Sequence of chain 1.I:
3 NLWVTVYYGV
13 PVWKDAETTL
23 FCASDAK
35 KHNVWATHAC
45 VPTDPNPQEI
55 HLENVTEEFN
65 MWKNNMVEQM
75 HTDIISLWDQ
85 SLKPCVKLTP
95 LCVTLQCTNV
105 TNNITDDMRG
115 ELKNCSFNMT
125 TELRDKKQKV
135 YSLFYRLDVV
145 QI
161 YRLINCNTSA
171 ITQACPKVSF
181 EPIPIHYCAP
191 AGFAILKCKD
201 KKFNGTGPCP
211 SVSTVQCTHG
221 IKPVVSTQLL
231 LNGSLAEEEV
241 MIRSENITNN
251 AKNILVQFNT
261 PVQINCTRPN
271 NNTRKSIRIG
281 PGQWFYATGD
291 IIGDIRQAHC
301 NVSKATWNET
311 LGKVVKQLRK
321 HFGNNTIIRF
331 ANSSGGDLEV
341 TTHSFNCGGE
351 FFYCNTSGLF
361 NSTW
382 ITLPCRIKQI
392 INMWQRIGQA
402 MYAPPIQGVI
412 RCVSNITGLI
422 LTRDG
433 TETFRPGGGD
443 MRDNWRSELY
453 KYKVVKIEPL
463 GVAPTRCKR

Sequence of chain 1.A:
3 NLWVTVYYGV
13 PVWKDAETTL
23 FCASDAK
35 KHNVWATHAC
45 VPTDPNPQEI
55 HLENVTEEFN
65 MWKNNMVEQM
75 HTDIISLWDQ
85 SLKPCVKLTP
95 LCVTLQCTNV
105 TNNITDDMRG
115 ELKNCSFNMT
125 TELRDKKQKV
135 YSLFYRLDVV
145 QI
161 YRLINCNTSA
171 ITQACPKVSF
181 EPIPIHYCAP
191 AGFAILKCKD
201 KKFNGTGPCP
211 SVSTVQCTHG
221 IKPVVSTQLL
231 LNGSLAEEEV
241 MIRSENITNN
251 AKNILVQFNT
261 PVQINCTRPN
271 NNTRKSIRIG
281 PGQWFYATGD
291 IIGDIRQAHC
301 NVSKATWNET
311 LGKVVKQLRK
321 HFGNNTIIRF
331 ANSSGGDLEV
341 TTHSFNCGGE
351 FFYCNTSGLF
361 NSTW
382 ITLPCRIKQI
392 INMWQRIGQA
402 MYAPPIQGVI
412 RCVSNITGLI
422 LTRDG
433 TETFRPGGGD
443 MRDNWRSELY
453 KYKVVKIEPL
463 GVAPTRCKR

A protein and the small-molecule ligand that binds it are described below.
Small molecule (SMILES): CC(=O)N[C@H]1[C@H](O[C@H]2[C@H](O)[C@@H](NC(C)=O)CO[C@@H]2CO)O[C@H](CO)[C@@H](O)[C@@H]1O

Binding-site contacts:
Ligand atom C1 contacts residue ARG162 of chain 1.A at 3.7 Å.
Ligand atom C3 contacts residue ASN167 of chain 1.A at 3.8 Å.
Ligand atom O5 contacts residue ARG162 of chain 1.A at 3.5 Å (salt-bridge).
Ligand atom C6 contacts residue VAL144 of chain 1.A at 4.4 Å (hydrophobic).
Ligand atom O5 contacts residue ASN167 of chain 1.A at 2.4 Å (h-bond).
Ligand atom C8 contacts residue ARG278 of chain 1.I at 3.5 Å.
Ligand atom C2 contacts residue ASN167 of chain 1.A at 2.5 Å.
Ligand atom C1 contacts residue THR168 of chain 1.A at 4.3 Å.
Ligand atom C8 contacts residue ILE164 of chain 1.A at 4.1 Å (hydrophobic).
Ligand atom C2 contacts residue THR168 of chain 1.A at 4.3 Å.
Ligand atom C8 contacts residue THR168 of chain 1.A at 3.4 Å.
Ligand atom O7 contacts residue ARG278 of chain 1.I at 2.9 Å (salt-bridge).
Ligand atom C8 contacts residue ASN167 of chain 1.A at 3.3 Å.
Ligand atom C5 contacts residue ASN167 of chain 1.A at 3.7 Å.
Ligand atom C7 contacts residue ARG278 of chain 1.I at 3.5 Å.
Ligand atom C5 contacts residue ARG162 of chain 1.A at 4.4 Å.
Ligand atom C4 contacts residue ASN167 of chain 1.A at 4.3 Å.
Ligand atom C7 contacts residue THR168 of chain 1.A at 3.8 Å.
Ligand atom O7 contacts residue ASN167 of chain 1.A at 3.5 Å (h-bond).
Ligand atom C1 contacts residue ASN167 of chain 1.A at 1.5 Å.
Ligand atom N2 contacts residue THR168 of chain 1.A at 3.2 Å (h-bond).
Ligand atom C7 contacts residue ASN167 of chain 1.A at 3.3 Å.
Ligand atom N2 contacts residue ASN167 of chain 1.A at 2.8 Å (h-bond).